Binding-site contacts:
Ligand atom O9 contacts residue SER228 of chain 3.A at 4.2 Å.
Ligand atom C1 contacts residue CMO1 of chain 3.N at 2.4 Å.
Ligand atom C6 contacts residue THR135 of chain 3.A at 4.3 Å.
Ligand atom O1B contacts residue SER136 of chain 3.A at 4.0 Å.
Ligand atom N5 contacts residue THR135 of chain 3.A at 2.8 Å (h-bond).
Ligand atom C11 contacts residue THR135 of chain 3.A at 3.7 Å.
Ligand atom C11 contacts residue GLY134 of chain 3.A at 3.6 Å.
Ligand atom O6 contacts residue CMO1 of chain 3.N at 2.4 Å (h-bond).
Ligand atom O1A contacts residue SER137 of chain 3.A at 2.9 Å (h-bond).
Ligand atom O10 contacts residue LEU194 of chain 3.A at 3.1 Å.
Ligand atom C11 contacts residue THR155 of chain 3.A at 4.0 Å.
Ligand atom C5 contacts residue THR135 of chain 3.A at 3.7 Å.
Ligand atom O1A contacts residue ASN145 of chain 3.A at 3.7 Å.
Ligand atom O1B contacts residue CMO1 of chain 3.N at 3.0 Å (h-bond).
Ligand atom C4 contacts residue THR135 of chain 3.A at 3.4 Å.
Ligand atom C3 contacts residue CMO1 of chain 3.N at 2.4 Å.
Ligand atom C9 contacts residue LEU194 of chain 3.A at 3.7 Å (hydrophobic).
Ligand atom O9 contacts residue ASP190 of chain 3.A at 2.7 Å (salt-bridge).
Ligand atom O4 contacts residue THR135 of chain 3.A at 3.7 Å.
Ligand atom O1A contacts residue CMO1 of chain 3.N at 3.2 Å (h-bond).
Ligand atom C10 contacts residue LEU194 of chain 3.A at 3.8 Å (hydrophobic).
Ligand atom C10 contacts residue THR135 of chain 3.A at 3.7 Å.
Ligand atom O1B contacts residue SER137 of chain 3.A at 4.0 Å.
Ligand atom C1 contacts residue SER136 of chain 3.A at 4.3 Å.
Ligand atom C11 contacts residue TRP153 of chain 3.A at 3.7 Å (hydrophobic).
Ligand atom C4 contacts residue CMO1 of chain 3.N at 3.8 Å.
Ligand atom O9 contacts residue TYR98 of chain 3.A at 4.2 Å.
Ligand atom C1 contacts residue SER137 of chain 3.A at 4.0 Å.
Ligand atom C9 contacts residue ASP190 of chain 3.A at 3.8 Å.
Ligand atom C2 contacts residue CMO1 of chain 3.N at 1.4 Å.
Ligand atom O7 contacts residue LEU194 of chain 3.A at 3.5 Å.
Ligand atom O8 contacts residue CMO1 of chain 3.N at 4.0 Å.
Ligand atom C11 contacts residue LEU194 of chain 3.A at 4.1 Å (hydrophobic).
Ligand atom O10 contacts residue PHE193 of chain 3.A at 4.0 Å.
Ligand atom O7 contacts residue PHE193 of chain 3.A at 3.3 Å.
Ligand atom C6 contacts residue CMO1 of chain 3.N at 3.7 Å.
Ligand atom C10 contacts residue TRP153 of chain 3.A at 4.3 Å (hydrophobic).
Ligand atom C7 contacts residue LEU194 of chain 3.A at 3.9 Å (hydrophobic).
Ligand atom C5 contacts residue CMO1 of chain 3.N at 4.2 Å.
Ligand atom O1A contacts residue SER136 of chain 3.A at 3.5 Å.

Sequence of chain 3.A:
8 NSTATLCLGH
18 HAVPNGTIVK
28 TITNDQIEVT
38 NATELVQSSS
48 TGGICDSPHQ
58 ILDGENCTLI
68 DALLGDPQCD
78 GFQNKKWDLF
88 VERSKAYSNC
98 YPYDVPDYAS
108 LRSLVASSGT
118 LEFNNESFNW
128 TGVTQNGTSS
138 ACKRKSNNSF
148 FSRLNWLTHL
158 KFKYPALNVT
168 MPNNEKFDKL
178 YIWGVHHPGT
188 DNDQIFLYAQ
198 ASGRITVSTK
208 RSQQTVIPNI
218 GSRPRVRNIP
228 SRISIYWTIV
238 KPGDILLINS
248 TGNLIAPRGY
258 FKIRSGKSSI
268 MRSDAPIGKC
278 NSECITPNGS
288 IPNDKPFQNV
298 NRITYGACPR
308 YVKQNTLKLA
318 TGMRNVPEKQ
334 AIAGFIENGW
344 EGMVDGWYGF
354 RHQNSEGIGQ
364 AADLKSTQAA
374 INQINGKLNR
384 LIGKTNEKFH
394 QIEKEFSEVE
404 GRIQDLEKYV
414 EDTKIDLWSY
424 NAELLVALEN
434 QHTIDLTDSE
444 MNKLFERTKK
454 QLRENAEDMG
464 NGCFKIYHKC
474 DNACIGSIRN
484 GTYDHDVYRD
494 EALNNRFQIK

This small molecule binds to this protein.
Small molecule (SMILES): CC(=O)N[C@H]1[C@H]([C@H](O)[C@H](O)CO)O[C@@](O)(C(=O)O)C[C@@H]1O